This protein binds this small molecule.
Small molecule (SMILES): CC(=O)N[C@@H]1[C@@H](O)[C@H](O)[C@@H](CO)O[C@H]1O

Binding-site contacts:
Ligand atom C2 contacts residue ASN22 of chain 1.C at 2.4 Å.
Ligand atom C4 contacts residue ASN22 of chain 1.C at 4.2 Å.
Ligand atom C7 contacts residue ASN22 of chain 1.C at 3.2 Å.
Ligand atom O6 contacts residue LEU93 of chain 1.C at 4.0 Å.
Ligand atom C5 contacts residue LEU3 of chain 1.C at 4.0 Å (hydrophobic).
Ligand atom O6 contacts residue LEU3 of chain 1.C at 3.4 Å.
Ligand atom C8 contacts residue ASN22 of chain 1.C at 4.3 Å.
Ligand atom C6 contacts residue LEU3 of chain 1.C at 4.0 Å (hydrophobic).
Ligand atom N2 contacts residue ASN22 of chain 1.C at 2.8 Å (h-bond).
Ligand atom C3 contacts residue HIS6 of chain 1.C at 4.3 Å.
Ligand atom C5 contacts residue ASN22 of chain 1.C at 3.7 Å.
Ligand atom C3 contacts residue ASN22 of chain 1.C at 3.8 Å.
Ligand atom O7 contacts residue ASN22 of chain 1.C at 3.2 Å (h-bond).
Ligand atom O4 contacts residue HIS6 of chain 1.C at 3.0 Å.
Ligand atom C6 contacts residue ASN22 of chain 1.C at 4.5 Å.
Ligand atom O5 contacts residue ASN22 of chain 1.C at 2.4 Å (h-bond).
Ligand atom O5 contacts residue LEU3 of chain 1.C at 4.2 Å.
Ligand atom C4 contacts residue HIS6 of chain 1.C at 4.1 Å.
Ligand atom O6 contacts residue ASN22 of chain 1.C at 3.8 Å.
Ligand atom C5 contacts residue HIS6 of chain 1.C at 4.3 Å.
Ligand atom C1 contacts residue ASN22 of chain 1.C at 1.4 Å.

Sequence of chain 1.C:
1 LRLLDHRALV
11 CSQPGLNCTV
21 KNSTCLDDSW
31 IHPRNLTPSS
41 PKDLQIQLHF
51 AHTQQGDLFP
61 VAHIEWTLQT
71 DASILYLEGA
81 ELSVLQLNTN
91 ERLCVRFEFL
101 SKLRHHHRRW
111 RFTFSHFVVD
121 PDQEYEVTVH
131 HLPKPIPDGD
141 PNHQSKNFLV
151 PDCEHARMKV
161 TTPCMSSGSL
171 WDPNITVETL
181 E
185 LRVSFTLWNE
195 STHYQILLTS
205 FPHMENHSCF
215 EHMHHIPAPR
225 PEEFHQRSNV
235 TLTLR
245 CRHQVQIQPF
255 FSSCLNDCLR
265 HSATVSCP